Sequence of chain 1.A:
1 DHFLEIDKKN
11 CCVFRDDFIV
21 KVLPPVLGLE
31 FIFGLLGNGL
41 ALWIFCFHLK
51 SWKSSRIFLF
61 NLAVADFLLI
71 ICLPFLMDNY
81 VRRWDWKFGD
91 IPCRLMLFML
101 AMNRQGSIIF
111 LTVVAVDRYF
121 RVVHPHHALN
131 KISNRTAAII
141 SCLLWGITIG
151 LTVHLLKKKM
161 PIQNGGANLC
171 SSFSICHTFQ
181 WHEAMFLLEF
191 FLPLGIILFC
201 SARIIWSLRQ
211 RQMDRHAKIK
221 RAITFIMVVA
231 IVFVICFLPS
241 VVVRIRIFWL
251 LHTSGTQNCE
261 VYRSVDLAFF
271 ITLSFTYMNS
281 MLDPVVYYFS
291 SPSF

Binding-site contacts:
Ligand atom C5 contacts residue SER172 of chain 1.A at 4.1 Å.
Ligand atom O2 contacts residue ARG104 of chain 1.A at 2.8 Å (salt-bridge).
Ligand atom O2 contacts residue LEU100 of chain 1.A at 4.2 Å.
Ligand atom O2 contacts residue LEU273 of chain 1.A at 3.6 Å.
Ligand atom O1 contacts residue LEU100 of chain 1.A at 4.0 Å.
Ligand atom C4 contacts residue TYR80 of chain 1.A at 3.8 Å (hydrophobic).
Ligand atom N contacts residue SER171 of chain 1.A at 4.0 Å.
Ligand atom N contacts residue PHE173 of chain 1.A at 3.9 Å.
Ligand atom C2 contacts residue LEU273 of chain 1.A at 3.8 Å (hydrophobic).
Ligand atom O1 contacts residue ARG104 of chain 1.A at 2.7 Å (salt-bridge).
Ligand atom O1 contacts residue SER172 of chain 1.A at 4.5 Å.
Ligand atom N contacts residue SER172 of chain 1.A at 3.3 Å (h-bond).
Ligand atom C6 contacts residue LEU273 of chain 1.A at 3.8 Å (hydrophobic).
Ligand atom C4 contacts residue PHE270 of chain 1.A at 4.1 Å (hydrophobic).
Ligand atom C1 contacts residue SER172 of chain 1.A at 3.2 Å.
Ligand atom C3 contacts residue LEU273 of chain 1.A at 3.8 Å (hydrophobic).
Ligand atom C2 contacts residue LEU100 of chain 1.A at 4.4 Å (hydrophobic).
Ligand atom C1 contacts residue PHE173 of chain 1.A at 3.6 Å (hydrophobic).
Ligand atom C6 contacts residue TYR277 of chain 1.A at 3.6 Å (hydrophobic).
Ligand atom C6 contacts residue PHE173 of chain 1.A at 3.9 Å (hydrophobic).
Ligand atom C4 contacts residue TRP84 of chain 1.A at 4.2 Å (hydrophobic).
Ligand atom C6 contacts residue ARG104 of chain 1.A at 3.4 Å.
Ligand atom C4 contacts residue LEU273 of chain 1.A at 4.4 Å (hydrophobic).
Ligand atom C3 contacts residue TYR80 of chain 1.A at 4.3 Å (hydrophobic).
Ligand atom C3 contacts residue LEU100 of chain 1.A at 4.4 Å (hydrophobic).
Ligand atom C3 contacts residue LEU76 of chain 1.A at 3.8 Å (hydrophobic).
Ligand atom C6 contacts residue LEU100 of chain 1.A at 4.2 Å (hydrophobic).
Ligand atom C2 contacts residue PHE173 of chain 1.A at 4.0 Å (hydrophobic).
Ligand atom O2 contacts residue TYR277 of chain 1.A at 2.6 Å (h-bond).
Ligand atom C4 contacts residue TYR277 of chain 1.A at 4.4 Å (hydrophobic).
Ligand atom C1 contacts residue LEU273 of chain 1.A at 4.5 Å (hydrophobic).
Ligand atom C5 contacts residue PHE270 of chain 1.A at 4.0 Å (hydrophobic).
Ligand atom C5 contacts residue TRP84 of chain 1.A at 4.2 Å (hydrophobic).
Ligand atom C5 contacts residue SER171 of chain 1.A at 4.0 Å.
Ligand atom O1 contacts residue ALA101 of chain 1.A at 4.3 Å.
Ligand atom C3 contacts residue TYR277 of chain 1.A at 3.3 Å (hydrophobic).
Ligand atom O1 contacts residue PHE173 of chain 1.A at 3.5 Å.
Ligand atom C4 contacts residue LEU76 of chain 1.A at 4.0 Å (hydrophobic).
Ligand atom C2 contacts residue TYR277 of chain 1.A at 3.9 Å (hydrophobic).

A protein and the small-molecule ligand that binds it are described below.
Small molecule (SMILES): O=C(O)c1cccnc1